Binding-site contacts:
Ligand atom C2 contacts residue TYR24 of chain 1.B at 3.8 Å (hydrophobic).
Ligand atom F3 contacts residue GLN177 of chain 1.B at 2.9 Å.
Ligand atom C3 contacts residue FE1 of chain 1.M at 4.0 Å.
Ligand atom F3 contacts residue THR12 of chain 1.A at 3.4 Å.
Ligand atom C1 contacts residue ILE191 of chain 1.B at 4.0 Å (hydrophobic).
Ligand atom C5 contacts residue FE1 of chain 1.M at 3.7 Å.
Ligand atom C6 contacts residue PRO15 of chain 1.A at 3.6 Å (hydrophobic).
Ligand atom C4 contacts residue FE1 of chain 1.M at 3.0 Å.
Ligand atom C4 contacts residue ARG157 of chain 1.B at 3.3 Å.
Ligand atom C3 contacts residue GLY14 of chain 1.A at 3.9 Å.
Ligand atom O4 contacts residue TYR108 of chain 1.B at 3.6 Å.
Ligand atom C7 contacts residue TYR24 of chain 1.B at 3.7 Å (hydrophobic).
Ligand atom O1 contacts residue ARG133 of chain 1.A at 3.6 Å.
Ligand atom F3 contacts residue ILE191 of chain 1.B at 3.7 Å.
Ligand atom C3 contacts residue PRO15 of chain 1.A at 3.9 Å (hydrophobic).
Ligand atom C2 contacts residue GLY14 of chain 1.A at 3.8 Å.
Ligand atom F3 contacts residue ARG157 of chain 1.B at 3.2 Å.
Ligand atom C2 contacts residue ILE191 of chain 1.B at 3.3 Å (hydrophobic).
Ligand atom O4 contacts residue HIS160 of chain 1.B at 3.0 Å (h-bond).
Ligand atom F3 contacts residue HIS162 of chain 1.B at 3.5 Å.
Ligand atom C4 contacts residue TYR147 of chain 1.B at 2.9 Å (hydrophobic).
Ligand atom C5 contacts residue TYR147 of chain 1.B at 2.9 Å (hydrophobic).
Ligand atom C1 contacts residue PRO15 of chain 1.A at 3.2 Å (hydrophobic).
Ligand atom O1 contacts residue TYR24 of chain 1.B at 2.6 Å (h-bond).
Ligand atom O4 contacts residue HIS162 of chain 1.B at 3.3 Å (h-bond).
Ligand atom O2 contacts residue PRO15 of chain 1.A at 4.0 Å.
Ligand atom O4 contacts residue ARG157 of chain 1.B at 2.8 Å (salt-bridge).
Ligand atom C5 contacts residue ARG157 of chain 1.B at 4.0 Å.
Ligand atom C7 contacts residue PRO15 of chain 1.A at 3.5 Å (hydrophobic).
Ligand atom C7 contacts residue TRP149 of chain 1.B at 3.7 Å (hydrophobic).
Ligand atom O1 contacts residue TRP149 of chain 1.B at 3.9 Å.
Ligand atom O4 contacts residue FE1 of chain 1.M at 1.9 Å.
Ligand atom C3 contacts residue ILE191 of chain 1.B at 3.6 Å (hydrophobic).
Ligand atom C2 contacts residue PRO15 of chain 1.A at 3.5 Å (hydrophobic).
Ligand atom C1 contacts residue TRP149 of chain 1.B at 4.0 Å (hydrophobic).
Ligand atom O2 contacts residue TRP149 of chain 1.B at 3.4 Å.
Ligand atom O4 contacts residue TYR147 of chain 1.B at 2.2 Å (h-bond).
Ligand atom O1 contacts residue PRO15 of chain 1.A at 4.0 Å.
Ligand atom C3 contacts residue ARG157 of chain 1.B at 3.5 Å.
Ligand atom F3 contacts residue GLY14 of chain 1.A at 3.8 Å.

Sequence of chain 1.A:
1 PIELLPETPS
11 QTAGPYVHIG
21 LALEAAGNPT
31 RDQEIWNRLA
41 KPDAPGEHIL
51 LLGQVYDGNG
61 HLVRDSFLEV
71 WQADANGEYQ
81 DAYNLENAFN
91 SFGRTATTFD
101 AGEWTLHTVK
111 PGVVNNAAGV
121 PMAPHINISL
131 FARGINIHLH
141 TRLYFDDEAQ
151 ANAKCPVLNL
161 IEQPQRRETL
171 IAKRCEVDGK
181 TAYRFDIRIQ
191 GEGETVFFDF

Sequence of chain 1.B:
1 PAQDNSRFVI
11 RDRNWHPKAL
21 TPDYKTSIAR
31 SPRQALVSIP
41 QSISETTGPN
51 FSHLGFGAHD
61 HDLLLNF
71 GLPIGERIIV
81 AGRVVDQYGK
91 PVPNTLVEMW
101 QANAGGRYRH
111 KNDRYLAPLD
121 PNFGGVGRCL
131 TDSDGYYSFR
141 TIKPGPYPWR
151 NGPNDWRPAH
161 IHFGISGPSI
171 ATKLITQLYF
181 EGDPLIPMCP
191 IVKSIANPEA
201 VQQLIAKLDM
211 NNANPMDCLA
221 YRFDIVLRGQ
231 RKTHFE

This protein binds this small molecule.
Small molecule (SMILES): O=C(O)c1ccc(O)c(F)c1